Binding-site contacts:
Ligand atom CL1 contacts residue ILE129 of chain 1.A at 4.3 Å.
Ligand atom C03 contacts residue MET148 of chain 1.A at 3.7 Å (hydrophobic).
Ligand atom C25 contacts residue PHE145 of chain 1.A at 4.2 Å (hydrophobic).
Ligand atom CL1 contacts residue MET128 of chain 1.A at 3.4 Å.
Ligand atom C25 contacts residue PHE96 of chain 1.A at 4.4 Å (hydrophobic).
Ligand atom C25 contacts residue MET148 of chain 1.A at 3.9 Å (hydrophobic).
Ligand atom CL2 contacts residue PHE145 of chain 1.A at 4.1 Å.
Ligand atom C17 contacts residue LEU116 of chain 2.A at 3.6 Å (hydrophobic).
Ligand atom C13 contacts residue J6P1 of chain 2.B at 3.4 Å.
Ligand atom C03 contacts residue MET128 of chain 1.A at 4.0 Å (hydrophobic).
Ligand atom C04 contacts residue MET128 of chain 1.A at 4.5 Å (hydrophobic).
Ligand atom C02 contacts residue LEU109 of chain 1.A at 4.5 Å (hydrophobic).
Ligand atom N05 contacts residue MET148 of chain 1.A at 4.3 Å.
Ligand atom C26 contacts residue PHE145 of chain 1.A at 4.5 Å (hydrophobic).
Ligand atom C26 contacts residue LEU109 of chain 1.A at 3.8 Å (hydrophobic).
Ligand atom C11 contacts residue J6P1 of chain 2.B at 4.2 Å.
Ligand atom C25 contacts residue LEU109 of chain 1.A at 4.1 Å (hydrophobic).
Ligand atom C02 contacts residue MET128 of chain 1.A at 4.4 Å (hydrophobic).
Ligand atom CL1 contacts residue ALA132 of chain 1.A at 4.3 Å.
Ligand atom C18 contacts residue LEU116 of chain 2.A at 3.2 Å (hydrophobic).
Ligand atom C17 contacts residue MET113 of chain 2.A at 4.5 Å (hydrophobic).
Ligand atom C08 contacts residue J6P1 of chain 2.B at 3.7 Å.
Ligand atom C02 contacts residue MET148 of chain 1.A at 3.9 Å (hydrophobic).
Ligand atom CL1 contacts residue MET148 of chain 1.A at 4.3 Å.
Ligand atom C16 contacts residue GLU118 of chain 2.A at 3.9 Å.
Ligand atom O15 contacts residue MET113 of chain 2.A at 4.2 Å.
Ligand atom C18 contacts residue MET149 of chain 1.A at 4.3 Å (hydrophobic).
Ligand atom C26 contacts residue MET148 of chain 1.A at 3.9 Å (hydrophobic).
Ligand atom C09 contacts residue J6P1 of chain 2.B at 3.8 Å.
Ligand atom O15 contacts residue J6P1 of chain 2.B at 3.1 Å (h-bond).
Ligand atom N14 contacts residue J6P1 of chain 2.B at 3.1 Å (h-bond).
Ligand atom C24 contacts residue MET148 of chain 1.A at 4.0 Å (hydrophobic).
Ligand atom CL2 contacts residue ILE104 of chain 1.A at 3.9 Å.
Ligand atom C10 contacts residue J6P1 of chain 2.B at 4.0 Å.
Ligand atom C17 contacts residue GLU118 of chain 2.A at 3.4 Å.
Ligand atom C08 contacts residue PHE96 of chain 1.A at 4.2 Å (hydrophobic).
Ligand atom CL1 contacts residue LEU109 of chain 1.A at 4.3 Å.
Ligand atom C16 contacts residue MET113 of chain 2.A at 4.1 Å (hydrophobic).
Ligand atom C04 contacts residue MET148 of chain 1.A at 3.8 Å (hydrophobic).
Ligand atom CL2 contacts residue LEU109 of chain 1.A at 3.6 Å.

Sequence of chain 1.A:
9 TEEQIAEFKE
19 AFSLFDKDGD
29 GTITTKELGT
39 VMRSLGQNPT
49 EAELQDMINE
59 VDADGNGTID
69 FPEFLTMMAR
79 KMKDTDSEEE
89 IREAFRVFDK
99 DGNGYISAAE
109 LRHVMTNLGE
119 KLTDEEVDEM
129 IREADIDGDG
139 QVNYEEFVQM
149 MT

Sequence of chain 2.A:
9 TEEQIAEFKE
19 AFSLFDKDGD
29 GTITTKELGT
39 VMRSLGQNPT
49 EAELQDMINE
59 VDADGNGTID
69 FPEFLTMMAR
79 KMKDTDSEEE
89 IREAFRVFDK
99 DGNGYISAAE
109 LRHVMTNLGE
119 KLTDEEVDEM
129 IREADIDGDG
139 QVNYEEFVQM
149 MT

This protein binds this small molecule.
Small molecule (SMILES): CC1(C)c2[nH]c3cc(Cl)c(Cl)cc3c2C[C@@]23CN4CCC[C@]4(C[C@@H]12)C(=O)N3